Sequence of chain 4.A:
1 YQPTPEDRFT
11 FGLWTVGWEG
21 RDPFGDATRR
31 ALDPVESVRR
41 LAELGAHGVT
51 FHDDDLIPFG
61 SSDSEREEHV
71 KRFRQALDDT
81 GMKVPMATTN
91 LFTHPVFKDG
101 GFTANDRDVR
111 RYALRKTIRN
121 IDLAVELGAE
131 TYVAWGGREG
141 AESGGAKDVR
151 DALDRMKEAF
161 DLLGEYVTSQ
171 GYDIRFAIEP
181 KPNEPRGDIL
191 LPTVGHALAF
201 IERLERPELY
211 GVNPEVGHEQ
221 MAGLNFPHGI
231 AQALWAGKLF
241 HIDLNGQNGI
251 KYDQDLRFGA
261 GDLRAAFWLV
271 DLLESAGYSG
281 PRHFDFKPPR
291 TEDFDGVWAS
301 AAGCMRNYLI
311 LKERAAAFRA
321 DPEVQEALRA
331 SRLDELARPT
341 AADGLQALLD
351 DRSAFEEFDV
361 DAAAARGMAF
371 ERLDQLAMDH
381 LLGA

Binding-site contacts:
Ligand atom O3 contacts residue MG1 of chain 2.B at 3.6 Å.
Ligand atom C1 contacts residue PHE24 of chain 4.A at 3.4 Å (hydrophobic).
Ligand atom O2 contacts residue HIS218 of chain 2.A at 3.4 Å.
Ligand atom C2 contacts residue HIS218 of chain 2.A at 3.8 Å.
Ligand atom O1 contacts residue LYS181 of chain 2.A at 2.9 Å (salt-bridge).
Ligand atom C5 contacts residue GLU179 of chain 2.A at 3.9 Å.
Ligand atom C1 contacts residue TRP135 of chain 2.A at 3.7 Å (hydrophobic).
Ligand atom C1 contacts residue LYS181 of chain 2.A at 4.1 Å.
Ligand atom O4 contacts residue ASP285 of chain 2.A at 2.8 Å (salt-bridge).
Ligand atom O4 contacts residue GLU179 of chain 2.A at 2.5 Å (salt-bridge).
Ligand atom O2 contacts residue MG1 of chain 2.B at 2.2 Å.
Ligand atom O1 contacts residue TRP135 of chain 2.A at 3.6 Å.
Ligand atom O5 contacts residue PHE92 of chain 2.A at 3.8 Å.
Ligand atom C3 contacts residue MG1 of chain 2.B at 3.5 Å.
Ligand atom O1 contacts residue PHE24 of chain 4.A at 3.6 Å.
Ligand atom C2 contacts residue MG1 of chain 2.B at 3.2 Å.
Ligand atom O3 contacts residue TRP14 of chain 2.A at 3.4 Å (h-bond).
Ligand atom C5 contacts residue TRP135 of chain 2.A at 4.1 Å (hydrophobic).
Ligand atom O4 contacts residue ASP243 of chain 2.A at 3.0 Å (salt-bridge).
Ligand atom O5 contacts residue TRP135 of chain 2.A at 3.7 Å.
Ligand atom O1 contacts residue HIS218 of chain 2.A at 3.1 Å (h-bond).
Ligand atom C4 contacts residue GLU179 of chain 2.A at 3.1 Å.
Ligand atom C3 contacts residue TRP135 of chain 2.A at 3.8 Å (hydrophobic).
Ligand atom O2 contacts residue ASP285 of chain 2.A at 2.9 Å (salt-bridge).
Ligand atom C2 contacts residue ASP285 of chain 2.A at 3.8 Å.
Ligand atom C4 contacts residue ASP285 of chain 2.A at 3.7 Å.
Ligand atom C4 contacts residue TRP135 of chain 2.A at 3.7 Å (hydrophobic).
Ligand atom C2 contacts residue GLU179 of chain 2.A at 3.5 Å.
Ligand atom O1 contacts residue ASP253 of chain 2.A at 4.0 Å.
Ligand atom O5 contacts residue HIS52 of chain 2.A at 2.6 Å (h-bond).
Ligand atom O4 contacts residue MG1 of chain 2.B at 2.2 Å.
Ligand atom O3 contacts residue ASP285 of chain 2.A at 2.8 Å (salt-bridge).
Ligand atom C3 contacts residue ASP285 of chain 2.A at 3.5 Å.
Ligand atom C2 contacts residue TRP135 of chain 2.A at 3.7 Å (hydrophobic).
Ligand atom O4 contacts residue GLU215 of chain 2.A at 4.2 Å.
Ligand atom C3 contacts residue GLU179 of chain 2.A at 4.1 Å.
Ligand atom C5 contacts residue HIS52 of chain 2.A at 3.4 Å.
Ligand atom C4 contacts residue MG1 of chain 2.B at 3.3 Å.
Ligand atom O2 contacts residue GLU215 of chain 2.A at 2.9 Å (salt-bridge).
Ligand atom O2 contacts residue GLU179 of chain 2.A at 2.9 Å (salt-bridge).

Sequence of chain 2.A:
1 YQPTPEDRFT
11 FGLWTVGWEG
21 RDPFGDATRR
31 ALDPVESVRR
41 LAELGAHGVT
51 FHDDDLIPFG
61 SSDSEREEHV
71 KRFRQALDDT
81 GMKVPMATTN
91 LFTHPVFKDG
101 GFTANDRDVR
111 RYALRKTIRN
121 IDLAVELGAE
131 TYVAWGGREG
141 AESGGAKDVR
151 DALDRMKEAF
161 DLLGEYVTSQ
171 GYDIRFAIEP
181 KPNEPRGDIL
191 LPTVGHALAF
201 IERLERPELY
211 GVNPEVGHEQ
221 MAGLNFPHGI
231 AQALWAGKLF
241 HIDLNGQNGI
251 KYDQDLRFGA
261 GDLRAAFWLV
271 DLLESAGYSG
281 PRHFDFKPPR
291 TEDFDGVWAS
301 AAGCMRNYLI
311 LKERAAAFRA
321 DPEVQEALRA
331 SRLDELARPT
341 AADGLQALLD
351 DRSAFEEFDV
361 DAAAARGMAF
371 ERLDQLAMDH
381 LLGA

This small molecule binds to this protein.
Small molecule (SMILES): OC[C@@H](O)C(O)[C@@H](O)CO